Sequence of chain 2.C:
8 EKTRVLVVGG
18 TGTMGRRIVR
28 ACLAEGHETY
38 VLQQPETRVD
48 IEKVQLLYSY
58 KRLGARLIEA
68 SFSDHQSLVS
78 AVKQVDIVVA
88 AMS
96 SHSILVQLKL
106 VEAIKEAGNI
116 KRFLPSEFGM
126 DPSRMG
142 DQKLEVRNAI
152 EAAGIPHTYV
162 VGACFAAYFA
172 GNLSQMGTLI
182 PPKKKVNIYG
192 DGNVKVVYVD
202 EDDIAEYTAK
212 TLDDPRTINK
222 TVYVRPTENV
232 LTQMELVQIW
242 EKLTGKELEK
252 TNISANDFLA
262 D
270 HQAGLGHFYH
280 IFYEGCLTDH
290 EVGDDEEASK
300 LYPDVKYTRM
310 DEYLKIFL

This protein binds this small molecule.
Small molecule (SMILES): COc1cc(C[C@@H](CO)[C@H](CO)Cc2ccc(O)c(OC)c2)ccc1O

Sequence of chain 1.A:
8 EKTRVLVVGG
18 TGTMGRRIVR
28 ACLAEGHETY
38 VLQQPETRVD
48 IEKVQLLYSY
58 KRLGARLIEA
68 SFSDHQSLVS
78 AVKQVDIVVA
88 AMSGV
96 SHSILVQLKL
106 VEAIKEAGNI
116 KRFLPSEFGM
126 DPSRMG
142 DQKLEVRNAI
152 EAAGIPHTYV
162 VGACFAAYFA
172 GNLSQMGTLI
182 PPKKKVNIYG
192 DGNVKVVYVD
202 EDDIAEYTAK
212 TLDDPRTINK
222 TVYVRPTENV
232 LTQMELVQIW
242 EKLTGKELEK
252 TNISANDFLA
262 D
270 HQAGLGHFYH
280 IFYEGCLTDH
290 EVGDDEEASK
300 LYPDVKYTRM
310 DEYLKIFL

Binding-site contacts:
Ligand atom C25 contacts residue ALA164 of chain 2.C at 3.6 Å (hydrophobic).
Ligand atom C23 contacts residue MET125 of chain 2.C at 3.6 Å (hydrophobic).
Ligand atom O03 contacts residue MET125 of chain 2.C at 2.7 Å (h-bond).
Ligand atom C26 contacts residue LEU180 of chain 2.C at 3.2 Å (hydrophobic).
Ligand atom C18 contacts residue PHE277 of chain 2.C at 3.6 Å (hydrophobic).
Ligand atom O05 contacts residue MET125 of chain 2.C at 2.6 Å (h-bond).
Ligand atom C19 contacts residue MET125 of chain 2.C at 3.6 Å (hydrophobic).
Ligand atom C09 contacts residue NDP1 of chain 2.L at 3.6 Å.
Ligand atom O06 contacts residue GLY178 of chain 2.C at 3.8 Å.
Ligand atom O05 contacts residue LYS144 of chain 2.C at 3.8 Å.
Ligand atom O05 contacts residue GLY124 of chain 2.C at 2.8 Å.
Ligand atom O03 contacts residue GLY124 of chain 2.C at 3.5 Å.
Ligand atom C24 contacts residue PHE277 of chain 2.C at 3.7 Å (hydrophobic).
Ligand atom C26 contacts residue VAL46 of chain 1.A at 3.6 Å (hydrophobic).
Ligand atom C13 contacts residue NDP1 of chain 2.L at 3.5 Å.
Ligand atom C18 contacts residue ALA272 of chain 2.C at 3.9 Å (hydrophobic).
Ligand atom O04 contacts residue VAL46 of chain 1.A at 3.6 Å.
Ligand atom C11 contacts residue HIS276 of chain 2.C at 3.7 Å.
Ligand atom C23 contacts residue GLY124 of chain 2.C at 3.5 Å.
Ligand atom C13 contacts residue HIS276 of chain 2.C at 3.9 Å.
Ligand atom C25 contacts residue MET125 of chain 2.C at 3.5 Å (hydrophobic).
Ligand atom C22 contacts residue PHE277 of chain 2.C at 3.2 Å (hydrophobic).
Ligand atom C15 contacts residue NDP1 of chain 2.L at 3.5 Å.
Ligand atom C16 contacts residue TYR169 of chain 2.C at 3.8 Å (hydrophobic).
Ligand atom O03 contacts residue NDP1 of chain 2.L at 3.9 Å.
Ligand atom C17 contacts residue HIS276 of chain 2.C at 4.0 Å.
Ligand atom C19 contacts residue NDP1 of chain 2.L at 3.8 Å.
Ligand atom C15 contacts residue HIS276 of chain 2.C at 3.9 Å.
Ligand atom O06 contacts residue MET177 of chain 2.C at 3.7 Å.
Ligand atom C26 contacts residue ASN173 of chain 2.C at 3.9 Å.
Ligand atom C25 contacts residue GLY124 of chain 2.C at 4.0 Å.
Ligand atom C26 contacts residue TYR169 of chain 2.C at 3.8 Å (hydrophobic).
Ligand atom C19 contacts residue GLY124 of chain 2.C at 3.8 Å.
Ligand atom C23 contacts residue NDP1 of chain 2.L at 3.8 Å.
Ligand atom C19 contacts residue HIS276 of chain 2.C at 4.0 Å.
Ligand atom C21 contacts residue NDP1 of chain 2.L at 3.8 Å.
Ligand atom C25 contacts residue NDP1 of chain 2.L at 3.3 Å.
Ligand atom C25 contacts residue ILE280 of chain 2.C at 3.6 Å (hydrophobic).
Ligand atom C17 contacts residue NDP1 of chain 2.L at 3.9 Å.
Ligand atom C22 contacts residue ALA272 of chain 2.C at 3.6 Å (hydrophobic).